A protein and the small-molecule ligand that binds it are described below.
Small molecule (SMILES): [O][Cu]12<-n3ccccc3CCN->1(CCNC(=O)CCCC[C@@H]1SC[C@@H]3NC(=O)N[C@@H]31)CCc1ccccn->21

Sequence of chain 3.A:
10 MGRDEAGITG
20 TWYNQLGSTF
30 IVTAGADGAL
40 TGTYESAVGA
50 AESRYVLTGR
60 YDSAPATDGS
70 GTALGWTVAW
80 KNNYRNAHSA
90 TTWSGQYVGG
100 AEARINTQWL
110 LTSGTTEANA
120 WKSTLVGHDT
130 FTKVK

Sequence of chain 1.A:
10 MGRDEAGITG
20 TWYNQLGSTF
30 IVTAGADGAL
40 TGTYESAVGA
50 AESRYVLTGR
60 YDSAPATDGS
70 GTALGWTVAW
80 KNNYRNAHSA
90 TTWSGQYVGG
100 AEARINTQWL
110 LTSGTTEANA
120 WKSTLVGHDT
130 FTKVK

Binding-site contacts:
Ligand atom N1 contacts residue LEU25 of chain 3.A at 3.7 Å.
Ligand atom N3 contacts residue SER88 of chain 3.A at 3.0 Å (h-bond).
Ligand atom C8 contacts residue TRP79 of chain 3.A at 3.7 Å (hydrophobic).
Ligand atom O1 contacts residue TYR43 of chain 3.A at 2.6 Å (h-bond).
Ligand atom O2 contacts residue GLY48 of chain 3.A at 3.6 Å.
Ligand atom C18 contacts residue ALA49 of chain 3.A at 3.8 Å (hydrophobic).
Ligand atom O1 contacts residue SER27 of chain 3.A at 2.6 Å (h-bond).
Ligand atom N1 contacts residue ASP128 of chain 3.A at 2.8 Å (salt-bridge).
Ligand atom O2 contacts residue ALA49 of chain 3.A at 2.8 Å (h-bond).
Ligand atom C1 contacts residue LEU25 of chain 3.A at 3.7 Å (hydrophobic).
Ligand atom C1 contacts residue ASP128 of chain 3.A at 3.7 Å.
Ligand atom C5 contacts residue TRP120 of chain 1.A at 3.7 Å (hydrophobic).
Ligand atom C26 contacts residue SER112 of chain 3.A at 3.6 Å.
Ligand atom C1 contacts residue SER27 of chain 3.A at 3.6 Å.
Ligand atom C7 contacts residue LEU110 of chain 3.A at 3.7 Å (hydrophobic).
Ligand atom C10 contacts residue ALA49 of chain 3.A at 3.7 Å (hydrophobic).
Ligand atom C1 contacts residue ASN23 of chain 3.A at 3.7 Å.
Ligand atom C3 contacts residue TRP108 of chain 3.A at 3.3 Å (hydrophobic).
Ligand atom C17 contacts residue ALA49 of chain 3.A at 3.9 Å (hydrophobic).
Ligand atom C4 contacts residue VAL47 of chain 3.A at 3.8 Å (hydrophobic).
Ligand atom C2 contacts residue TRP108 of chain 3.A at 3.8 Å (hydrophobic).
Ligand atom N2 contacts residue VAL47 of chain 3.A at 3.6 Å.
Ligand atom C9 contacts residue TRP79 of chain 3.A at 3.5 Å (hydrophobic).
Ligand atom S1 contacts residue TRP79 of chain 3.A at 3.6 Å.
Ligand atom C9 contacts residue ALA49 of chain 3.A at 3.6 Å (hydrophobic).
Ligand atom C11 contacts residue LEU110 of chain 3.A at 3.6 Å (hydrophobic).
Ligand atom O2 contacts residue TRP120 of chain 1.A at 3.6 Å.
Ligand atom S1 contacts residue THR90 of chain 3.A at 3.3 Å (h-bond).
Ligand atom C7 contacts residue TRP79 of chain 3.A at 3.7 Å (hydrophobic).
Ligand atom C6 contacts residue SER45 of chain 3.A at 3.4 Å.
Ligand atom C11 contacts residue SER88 of chain 3.A at 3.7 Å.
Ligand atom S1 contacts residue TRP92 of chain 3.A at 3.7 Å.
Ligand atom C2 contacts residue ASP128 of chain 3.A at 3.8 Å.
Ligand atom C1 contacts residue TYR43 of chain 3.A at 3.5 Å (hydrophobic).
Ligand atom C20 contacts residue SER112 of chain 3.A at 3.6 Å.
Ligand atom C4 contacts residue TRP120 of chain 1.A at 3.8 Å (hydrophobic).
Ligand atom C6 contacts residue VAL47 of chain 3.A at 3.7 Å (hydrophobic).
Ligand atom C22 contacts residue SER112 of chain 3.A at 3.7 Å.
Ligand atom O1 contacts residue ASN23 of chain 3.A at 3.0 Å (h-bond).
Ligand atom N2 contacts residue SER45 of chain 3.A at 3.0 Å (h-bond).